A protein and the small-molecule ligand that binds it are described below.
Small molecule (SMILES): CC(=O)N[C@H]1[C@H](O[C@H]2[C@H](O)[C@@H](NC(C)=O)CO[C@@H]2CO[C@@H]2O[C@@H](C)[C@@H](O)[C@@H](O)[C@@H]2O)O[C@H](CO)[C@@H](O[C@@H]2O[C@H](CO)[C@@H](O)[C@H](O)[C@@H]2O)[C@@H]1O

Binding-site contacts:
Ligand atom C6 contacts residue SER28 of chain 1.H at 3.7 Å.
Ligand atom O3 contacts residue SER30 of chain 1.H at 4.0 Å.
Ligand atom C5 contacts residue ASN326 of chain 1.C at 3.6 Å.
Ligand atom O5 contacts residue SER28 of chain 1.H at 3.5 Å (h-bond).
Ligand atom C2 contacts residue ASN326 of chain 1.C at 2.6 Å.
Ligand atom O4 contacts residue SER75 of chain 1.H at 4.2 Å.
Ligand atom C1 contacts residue SER30 of chain 1.H at 4.5 Å.
Ligand atom O4 contacts residue SER30 of chain 1.H at 3.8 Å.
Ligand atom O6 contacts residue SER28 of chain 1.H at 3.4 Å (h-bond).
Ligand atom N2 contacts residue ASN326 of chain 1.C at 3.0 Å (h-bond).
Ligand atom N2 contacts residue GLY31 of chain 1.H at 4.0 Å.
Ligand atom C1 contacts residue ASN326 of chain 1.C at 1.5 Å.
Ligand atom C6 contacts residue ASN326 of chain 1.C at 3.8 Å.
Ligand atom O7 contacts residue SER28 of chain 1.H at 3.5 Å.
Ligand atom O7 contacts residue ASN326 of chain 1.C at 4.2 Å.
Ligand atom O3 contacts residue SER28 of chain 1.H at 2.2 Å (h-bond).
Ligand atom C5 contacts residue SER28 of chain 1.H at 4.2 Å.
Ligand atom C8 contacts residue LEU101 of chain 1.H at 4.0 Å (hydrophobic).
Ligand atom O4 contacts residue SER28 of chain 1.H at 4.5 Å.
Ligand atom C7 contacts residue SER30 of chain 1.H at 4.0 Å.
Ligand atom O5 contacts residue SER30 of chain 1.H at 4.3 Å.
Ligand atom O5 contacts residue ASN326 of chain 1.C at 2.4 Å (h-bond).
Ligand atom C8 contacts residue GLY31 of chain 1.H at 3.6 Å.
Ligand atom C6 contacts residue THR328 of chain 1.C at 4.5 Å.
Ligand atom C4 contacts residue SER28 of chain 1.H at 4.0 Å.
Ligand atom C8 contacts residue TYR32 of chain 1.H at 4.4 Å (hydrophobic).
Ligand atom C3 contacts residue SER30 of chain 1.H at 4.4 Å.
Ligand atom C8 contacts residue ASN104 of chain 1.H at 3.7 Å.
Ligand atom C7 contacts residue GLY31 of chain 1.H at 4.0 Å.
Ligand atom C7 contacts residue SER28 of chain 1.H at 4.0 Å.
Ligand atom O6 contacts residue SER75 of chain 1.H at 3.7 Å.
Ligand atom C4 contacts residue ASN326 of chain 1.C at 4.3 Å.
Ligand atom C7 contacts residue ASN326 of chain 1.C at 3.8 Å.
Ligand atom C3 contacts residue SER28 of chain 1.H at 3.5 Å.
Ligand atom N2 contacts residue SER28 of chain 1.H at 4.1 Å.
Ligand atom C2 contacts residue SER30 of chain 1.H at 4.2 Å.
Ligand atom O7 contacts residue SER30 of chain 1.H at 2.8 Å (h-bond).
Ligand atom C3 contacts residue ASN326 of chain 1.C at 3.9 Å.
Ligand atom O3 contacts residue GLY31 of chain 1.H at 3.6 Å (h-bond).
Ligand atom C2 contacts residue SER28 of chain 1.H at 3.9 Å.

Sequence of chain 1.H:
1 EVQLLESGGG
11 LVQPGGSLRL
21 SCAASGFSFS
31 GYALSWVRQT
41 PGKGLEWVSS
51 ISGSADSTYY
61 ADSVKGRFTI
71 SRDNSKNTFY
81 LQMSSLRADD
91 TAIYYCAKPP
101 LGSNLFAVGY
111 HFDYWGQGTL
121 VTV

Sequence of chain 1.C:
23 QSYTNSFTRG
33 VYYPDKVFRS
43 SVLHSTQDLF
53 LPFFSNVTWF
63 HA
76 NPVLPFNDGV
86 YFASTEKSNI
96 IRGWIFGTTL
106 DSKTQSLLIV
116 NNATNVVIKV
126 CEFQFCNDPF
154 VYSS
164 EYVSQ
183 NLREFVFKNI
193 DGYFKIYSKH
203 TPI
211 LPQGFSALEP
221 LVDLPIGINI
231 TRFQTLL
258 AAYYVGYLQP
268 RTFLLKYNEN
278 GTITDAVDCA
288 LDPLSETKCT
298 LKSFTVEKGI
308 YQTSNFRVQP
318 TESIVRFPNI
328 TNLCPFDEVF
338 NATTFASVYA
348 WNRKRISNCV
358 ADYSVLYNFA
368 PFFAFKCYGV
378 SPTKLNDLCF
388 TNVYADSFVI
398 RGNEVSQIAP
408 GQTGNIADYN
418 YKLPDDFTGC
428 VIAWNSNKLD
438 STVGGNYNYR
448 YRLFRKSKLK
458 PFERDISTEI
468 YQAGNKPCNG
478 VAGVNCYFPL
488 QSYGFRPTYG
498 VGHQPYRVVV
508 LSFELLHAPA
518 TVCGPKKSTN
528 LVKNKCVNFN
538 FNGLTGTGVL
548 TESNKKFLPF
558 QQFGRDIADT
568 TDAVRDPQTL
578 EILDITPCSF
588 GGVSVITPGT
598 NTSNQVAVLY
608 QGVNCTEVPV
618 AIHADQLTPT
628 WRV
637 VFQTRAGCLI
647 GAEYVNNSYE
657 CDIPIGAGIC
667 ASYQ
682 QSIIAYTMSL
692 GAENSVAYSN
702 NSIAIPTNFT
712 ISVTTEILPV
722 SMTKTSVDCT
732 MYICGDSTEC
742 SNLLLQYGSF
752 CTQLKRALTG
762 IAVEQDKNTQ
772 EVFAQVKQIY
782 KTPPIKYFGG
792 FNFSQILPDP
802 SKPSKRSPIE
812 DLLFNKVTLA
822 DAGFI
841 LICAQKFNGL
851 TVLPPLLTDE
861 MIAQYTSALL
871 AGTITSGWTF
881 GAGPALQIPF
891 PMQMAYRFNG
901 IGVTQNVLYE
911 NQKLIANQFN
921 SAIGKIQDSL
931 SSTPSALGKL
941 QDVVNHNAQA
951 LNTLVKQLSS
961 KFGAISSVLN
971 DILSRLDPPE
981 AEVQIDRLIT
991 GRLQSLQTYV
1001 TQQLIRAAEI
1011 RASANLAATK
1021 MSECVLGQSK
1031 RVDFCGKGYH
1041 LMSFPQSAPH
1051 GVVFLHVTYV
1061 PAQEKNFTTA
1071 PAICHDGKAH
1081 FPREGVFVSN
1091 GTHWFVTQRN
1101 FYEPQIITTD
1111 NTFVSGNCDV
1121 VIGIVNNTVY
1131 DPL